Binding-site contacts:
Ligand atom C4 contacts residue ASN156 of chain 1.C at 4.2 Å.
Ligand atom C7 contacts residue ASN156 of chain 1.C at 3.4 Å.
Ligand atom N2 contacts residue ASN156 of chain 1.C at 2.9 Å (h-bond).
Ligand atom C8 contacts residue PHE168 of chain 1.C at 4.5 Å (hydrophobic).
Ligand atom O5 contacts residue ASN156 of chain 1.C at 2.4 Å (h-bond).
Ligand atom C8 contacts residue ASN156 of chain 1.C at 4.5 Å.
Ligand atom C1 contacts residue ASN156 of chain 1.C at 1.4 Å.
Ligand atom C2 contacts residue ASN156 of chain 1.C at 2.4 Å.
Ligand atom O7 contacts residue ASN156 of chain 1.C at 3.6 Å (h-bond).
Ligand atom C3 contacts residue ASN156 of chain 1.C at 3.8 Å.
Ligand atom C5 contacts residue ASN156 of chain 1.C at 3.7 Å.

This protein binds this small molecule.
Small molecule (SMILES): CC(=O)N[C@@H]1[C@@H](O)[C@H](O)[C@@H](CO)O[C@H]1O

Sequence of chain 1.C:
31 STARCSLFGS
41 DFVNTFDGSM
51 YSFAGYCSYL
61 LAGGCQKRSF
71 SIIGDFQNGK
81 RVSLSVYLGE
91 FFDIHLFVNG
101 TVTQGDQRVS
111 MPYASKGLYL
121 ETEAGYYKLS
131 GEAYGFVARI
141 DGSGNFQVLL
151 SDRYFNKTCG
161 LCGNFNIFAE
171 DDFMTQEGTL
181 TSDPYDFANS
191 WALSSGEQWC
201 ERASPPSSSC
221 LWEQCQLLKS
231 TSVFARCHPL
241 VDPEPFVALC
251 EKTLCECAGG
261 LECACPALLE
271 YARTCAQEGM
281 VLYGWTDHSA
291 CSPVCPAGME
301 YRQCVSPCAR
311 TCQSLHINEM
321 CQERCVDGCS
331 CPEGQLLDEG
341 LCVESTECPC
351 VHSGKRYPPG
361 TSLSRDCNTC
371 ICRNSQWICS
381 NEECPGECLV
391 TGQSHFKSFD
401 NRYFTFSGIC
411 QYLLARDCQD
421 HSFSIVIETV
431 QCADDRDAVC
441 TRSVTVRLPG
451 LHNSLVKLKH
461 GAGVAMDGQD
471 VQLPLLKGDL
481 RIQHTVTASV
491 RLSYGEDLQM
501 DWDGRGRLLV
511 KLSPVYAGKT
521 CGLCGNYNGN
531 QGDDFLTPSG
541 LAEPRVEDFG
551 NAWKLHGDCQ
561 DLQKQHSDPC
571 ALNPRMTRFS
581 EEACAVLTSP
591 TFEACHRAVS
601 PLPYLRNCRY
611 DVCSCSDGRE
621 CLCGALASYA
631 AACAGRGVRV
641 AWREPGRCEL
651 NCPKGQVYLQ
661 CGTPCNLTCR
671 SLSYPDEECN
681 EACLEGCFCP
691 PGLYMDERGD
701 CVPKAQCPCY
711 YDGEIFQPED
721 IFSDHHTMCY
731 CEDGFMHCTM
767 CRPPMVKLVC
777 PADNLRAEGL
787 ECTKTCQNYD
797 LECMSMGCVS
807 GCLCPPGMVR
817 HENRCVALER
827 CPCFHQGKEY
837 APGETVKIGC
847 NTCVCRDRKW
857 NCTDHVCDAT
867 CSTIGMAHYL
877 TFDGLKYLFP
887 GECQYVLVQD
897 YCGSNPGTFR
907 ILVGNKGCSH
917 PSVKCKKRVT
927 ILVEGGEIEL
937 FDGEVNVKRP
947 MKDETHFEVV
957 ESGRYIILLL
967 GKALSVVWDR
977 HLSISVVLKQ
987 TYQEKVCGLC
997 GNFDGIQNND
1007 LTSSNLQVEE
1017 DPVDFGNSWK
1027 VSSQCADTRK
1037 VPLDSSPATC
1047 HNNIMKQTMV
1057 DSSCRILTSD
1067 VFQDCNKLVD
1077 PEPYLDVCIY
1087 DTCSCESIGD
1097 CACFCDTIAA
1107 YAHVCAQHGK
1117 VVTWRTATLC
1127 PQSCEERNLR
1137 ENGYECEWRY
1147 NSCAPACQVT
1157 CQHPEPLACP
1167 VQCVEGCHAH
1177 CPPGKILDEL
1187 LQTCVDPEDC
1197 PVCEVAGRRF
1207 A